Sequence of chain 1.H:
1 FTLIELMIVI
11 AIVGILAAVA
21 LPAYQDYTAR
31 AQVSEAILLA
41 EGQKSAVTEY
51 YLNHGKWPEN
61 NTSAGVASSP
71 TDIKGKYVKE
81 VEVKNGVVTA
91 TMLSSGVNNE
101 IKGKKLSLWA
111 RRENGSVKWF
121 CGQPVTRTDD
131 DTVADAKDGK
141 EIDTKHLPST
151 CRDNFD

Binding-site contacts:
Ligand atom P contacts residue SER68 of chain 1.H at 2.6 Å.
Ligand atom O4 contacts residue SER69 of chain 1.H at 3.4 Å (h-bond).
Ligand atom O2 contacts residue SER69 of chain 1.H at 2.8 Å (h-bond).
Ligand atom O1 contacts residue THR62 of chain 1.H at 4.2 Å.
Ligand atom O3 contacts residue SER69 of chain 1.H at 4.4 Å.
Ligand atom O2 contacts residue ALA67 of chain 1.H at 4.2 Å.
Ligand atom O2 contacts residue SER68 of chain 1.H at 1.5 Å.
Ligand atom O1 contacts residue SER68 of chain 1.H at 2.9 Å.
Ligand atom O3 contacts residue SER68 of chain 1.H at 3.8 Å.
Ligand atom O4 contacts residue SER68 of chain 1.H at 3.2 Å.
Ligand atom N contacts residue SER68 of chain 1.H at 4.1 Å.
Ligand atom P contacts residue SER69 of chain 1.H at 3.7 Å.

The protein below binds the small molecule below.
Small molecule (SMILES): NCCOP(=O)(O)O